Sequence of chain 1.A:
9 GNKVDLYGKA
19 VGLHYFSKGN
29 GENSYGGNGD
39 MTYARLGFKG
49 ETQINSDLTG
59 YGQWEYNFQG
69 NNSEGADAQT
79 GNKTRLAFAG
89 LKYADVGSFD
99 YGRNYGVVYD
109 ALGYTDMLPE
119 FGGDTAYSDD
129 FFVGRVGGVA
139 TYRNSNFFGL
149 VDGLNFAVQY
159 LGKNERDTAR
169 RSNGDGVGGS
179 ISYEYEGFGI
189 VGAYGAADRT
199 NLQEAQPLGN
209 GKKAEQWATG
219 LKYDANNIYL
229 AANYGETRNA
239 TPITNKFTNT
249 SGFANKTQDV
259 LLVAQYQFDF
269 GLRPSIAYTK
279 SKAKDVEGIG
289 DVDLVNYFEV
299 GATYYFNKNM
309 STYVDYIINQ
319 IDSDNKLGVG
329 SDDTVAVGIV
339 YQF

Binding-site contacts:
Ligand atom C1 contacts residue LYS17 of chain 1.A at 3.8 Å.
Ligand atom O3 contacts residue ARG83 of chain 1.A at 3.2 Å (salt-bridge).
Ligand atom C7 contacts residue GLU63 of chain 1.A at 3.4 Å.
Ligand atom C1 contacts residue TYR15 of chain 1.A at 4.2 Å (hydrophobic).
Ligand atom C13 contacts residue GLN61 of chain 1.A at 4.3 Å.
Ligand atom C8 contacts residue GLU63 of chain 1.A at 3.6 Å.
Ligand atom C2 contacts residue LYS17 of chain 1.A at 3.7 Å.
Ligand atom C3 contacts residue LYS17 of chain 1.A at 3.7 Å.
Ligand atom C1 contacts residue GLU63 of chain 1.A at 4.2 Å.
Ligand atom C2 contacts residue ARG43 of chain 1.A at 3.8 Å.
Ligand atom C5 contacts residue LYS17 of chain 1.A at 3.9 Å.
Ligand atom C16 contacts residue LYS47 of chain 1.A at 3.4 Å.
Ligand atom C5 contacts residue GLN340 of chain 1.A at 3.7 Å.
Ligand atom C2 contacts residue TYR15 of chain 1.A at 3.9 Å (hydrophobic).
Ligand atom C15 contacts residue TYR15 of chain 1.A at 4.0 Å (hydrophobic).
Ligand atom O2 contacts residue ARG43 of chain 1.A at 2.6 Å (salt-bridge).
Ligand atom C9 contacts residue GLU63 of chain 1.A at 3.9 Å.
Ligand atom O1 contacts residue LYS47 of chain 1.A at 3.3 Å (salt-bridge).
Ligand atom O1 contacts residue GLN61 of chain 1.A at 4.2 Å.
Ligand atom C4 contacts residue GLN340 of chain 1.A at 4.2 Å.
Ligand atom C3 contacts residue GLY16 of chain 1.A at 3.6 Å.
Ligand atom N1 contacts residue GLU63 of chain 1.A at 3.0 Å (salt-bridge).
Ligand atom C4 contacts residue GLY16 of chain 1.A at 3.7 Å.
Ligand atom C17 contacts residue ARG43 of chain 1.A at 3.1 Å.
Ligand atom C6 contacts residue LYS17 of chain 1.A at 3.9 Å.
Ligand atom C4 contacts residue TYR15 of chain 1.A at 4.0 Å (hydrophobic).
Ligand atom C3 contacts residue ARG43 of chain 1.A at 4.2 Å.
Ligand atom O4 contacts residue GLN61 of chain 1.A at 3.7 Å.
Ligand atom C17 contacts residue ARG83 of chain 1.A at 4.0 Å.
Ligand atom C3 contacts residue TYR15 of chain 1.A at 3.7 Å (hydrophobic).
Ligand atom C17 contacts residue LYS17 of chain 1.A at 3.7 Å.
Ligand atom O3 contacts residue LYS17 of chain 1.A at 4.2 Å.
Ligand atom C10 contacts residue GLN61 of chain 1.A at 3.6 Å.
Ligand atom O3 contacts residue ARG43 of chain 1.A at 3.1 Å (salt-bridge).
Ligand atom C10 contacts residue GLU63 of chain 1.A at 3.8 Å.
Ligand atom O5 contacts residue LYS47 of chain 1.A at 2.8 Å (salt-bridge).
Ligand atom O4 contacts residue LEU84 of chain 1.A at 4.0 Å.
Ligand atom O2 contacts residue LYS17 of chain 1.A at 2.9 Å (salt-bridge).
Ligand atom C4 contacts residue LYS17 of chain 1.A at 3.9 Å.
Ligand atom O4 contacts residue GLU63 of chain 1.A at 4.3 Å.

A protein and the small-molecule ligand that binds it are described below.
Small molecule (SMILES): CC1(C)S[C@@H]2[C@H](NC(=O)[C@H](C(=O)O)c3ccccc3)[C@@H](O)N2[C@H]1C(=O)O